Binding-site contacts:
Ligand atom C5 contacts residue SER156 of chain 7.A at 2.9 Å.
Ligand atom O2 contacts residue GLN233 of chain 29.C at 2.9 Å (h-bond).
Ligand atom O5 contacts residue ARG219 of chain 7.A at 3.5 Å (salt-bridge).
Ligand atom C5 contacts residue TYR157 of chain 7.A at 2.8 Å (hydrophobic).
Ligand atom C4 contacts residue TYR157 of chain 7.A at 3.5 Å (hydrophobic).
Ligand atom O6 contacts residue ARG234 of chain 29.A at 3.4 Å (salt-bridge).
Ligand atom C5 contacts residue ASP155 of chain 7.A at 2.5 Å.
Ligand atom C13 contacts residue PHE76 of chain 29.A at 2.9 Å (hydrophobic).
Ligand atom C6 contacts residue TYR157 of chain 7.A at 2.6 Å (hydrophobic).
Ligand atom O5 contacts residue ARG234 of chain 29.A at 2.7 Å (salt-bridge).
Ligand atom C4 contacts residue ASP155 of chain 7.A at 1.9 Å.
Ligand atom C8 contacts residue ASP155 of chain 7.A at 3.7 Å.
Ligand atom O2 contacts residue TYR157 of chain 7.A at 3.4 Å.
Ligand atom C2 contacts residue SER156 of chain 7.A at 3.6 Å.
Ligand atom C3 contacts residue ASP155 of chain 7.A at 3.0 Å.
Ligand atom N1 contacts residue ASP155 of chain 7.A at 2.5 Å (salt-bridge).
Ligand atom C21 contacts residue ARG234 of chain 29.A at 3.5 Å.
Ligand atom C3 contacts residue SER156 of chain 7.A at 3.2 Å.
Ligand atom O4 contacts residue PHE76 of chain 29.A at 2.2 Å.
Ligand atom C14 contacts residue PHE76 of chain 29.A at 3.3 Å (hydrophobic).
Ligand atom S1 contacts residue GLN234 of chain 29.C at 2.2 Å (h-bond).
Ligand atom C6 contacts residue SER156 of chain 7.A at 3.4 Å.
Ligand atom C20 contacts residue PHE76 of chain 29.A at 3.2 Å (hydrophobic).
Ligand atom O2 contacts residue GLN234 of chain 29.C at 2.5 Å (h-bond).
Ligand atom C4 contacts residue SER156 of chain 7.A at 3.0 Å.
Ligand atom C8 contacts residue GLN234 of chain 29.C at 2.9 Å.
Ligand atom C13 contacts residue PHE236 of chain 29.C at 3.4 Å (hydrophobic).
Ligand atom C6 contacts residue GLN160 of chain 7.A at 2.9 Å.
Ligand atom O1 contacts residue GLN233 of chain 29.C at 3.6 Å.
Ligand atom C21 contacts residue GLN160 of chain 7.A at 3.6 Å.
Ligand atom O4 contacts residue PHE236 of chain 29.C at 2.6 Å.
Ligand atom C12 contacts residue GLN234 of chain 29.C at 2.8 Å.
Ligand atom C2 contacts residue GLN160 of chain 7.A at 3.5 Å.
Ligand atom C1 contacts residue GLN160 of chain 7.A at 2.6 Å.
Ligand atom N1 contacts residue SER156 of chain 7.A at 2.9 Å.
Ligand atom O1 contacts residue GLN234 of chain 29.C at 2.6 Å (h-bond).
Ligand atom O6 contacts residue GLN160 of chain 7.A at 2.9 Å.
Ligand atom C7 contacts residue GLN234 of chain 29.C at 2.2 Å.
Ligand atom C1 contacts residue TYR157 of chain 7.A at 3.5 Å (hydrophobic).
Ligand atom N1 contacts residue TYR157 of chain 7.A at 2.5 Å (h-bond).

Sequence of chain 29.C:
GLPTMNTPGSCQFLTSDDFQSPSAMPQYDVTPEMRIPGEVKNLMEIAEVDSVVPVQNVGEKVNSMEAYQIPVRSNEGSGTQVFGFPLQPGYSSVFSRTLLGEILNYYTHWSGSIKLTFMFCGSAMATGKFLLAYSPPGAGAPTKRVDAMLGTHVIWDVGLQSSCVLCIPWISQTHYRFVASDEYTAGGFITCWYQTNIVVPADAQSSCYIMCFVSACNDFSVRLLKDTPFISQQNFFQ

The protein below binds the small molecule below.
Small molecule (SMILES): O=C(O)c1ccc(NS(=O)(=O)c2ccc(N3C(=O)c4ccccc4C3=O)cc2)cc1

Sequence of chain 29.A:
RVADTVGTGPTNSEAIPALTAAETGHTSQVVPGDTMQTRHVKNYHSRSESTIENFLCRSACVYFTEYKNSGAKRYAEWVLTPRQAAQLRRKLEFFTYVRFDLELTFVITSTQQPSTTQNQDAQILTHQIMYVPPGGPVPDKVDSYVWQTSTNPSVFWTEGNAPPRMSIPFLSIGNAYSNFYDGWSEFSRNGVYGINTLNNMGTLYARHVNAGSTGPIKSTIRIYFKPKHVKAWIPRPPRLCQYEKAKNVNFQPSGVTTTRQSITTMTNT

Sequence of chain 7.A:
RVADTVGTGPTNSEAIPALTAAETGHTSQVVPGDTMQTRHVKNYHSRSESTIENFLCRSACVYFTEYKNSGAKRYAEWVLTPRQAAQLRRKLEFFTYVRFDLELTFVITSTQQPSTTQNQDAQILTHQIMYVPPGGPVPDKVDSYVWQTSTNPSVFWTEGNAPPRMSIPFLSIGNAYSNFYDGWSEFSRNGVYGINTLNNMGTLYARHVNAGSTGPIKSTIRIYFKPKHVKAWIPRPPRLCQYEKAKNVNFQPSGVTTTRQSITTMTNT